Binding-site contacts:
Ligand atom O6 contacts residue ARG78 of chain 1.D at 3.1 Å (salt-bridge).
Ligand atom C6 contacts residue GLU413 of chain 1.D at 3.8 Å.
Ligand atom C1 contacts residue ARG78 of chain 1.D at 3.5 Å.
Ligand atom O6 contacts residue PRO412 of chain 1.D at 4.1 Å.
Ligand atom C2 contacts residue ARG78 of chain 1.D at 4.0 Å.
Ligand atom O6 contacts residue TRP414 of chain 1.D at 2.7 Å (h-bond).
Ligand atom O6 contacts residue VAL21 of chain 1.D at 4.3 Å.
Ligand atom C6 contacts residue VAL21 of chain 1.D at 4.5 Å (hydrophobic).
Ligand atom C2 contacts residue GLU79 of chain 1.D at 4.3 Å.
Ligand atom C3 contacts residue GLU413 of chain 1.D at 4.3 Å.
Ligand atom O1 contacts residue LYS395 of chain 1.D at 4.4 Å.
Ligand atom C1 contacts residue GLU399 of chain 1.D at 4.1 Å.
Ligand atom O3 contacts residue GLU413 of chain 1.D at 3.7 Å.
Ligand atom O1 contacts residue GLU399 of chain 1.D at 3.4 Å (salt-bridge).
Ligand atom O3 contacts residue GLU79 of chain 1.D at 2.6 Å (salt-bridge).
Ligand atom O1 contacts residue TRP414 of chain 1.D at 4.3 Å.
Ligand atom O2 contacts residue ASP76 of chain 1.D at 4.4 Å.
Ligand atom O3 contacts residue ARG78 of chain 1.D at 4.0 Å.
Ligand atom O3 contacts residue ARG78 of chain 1.D at 4.2 Å.
Ligand atom O3 contacts residue VAL21 of chain 1.D at 4.3 Å.
Ligand atom C6 contacts residue TRP414 of chain 1.D at 3.0 Å (hydrophobic).
Ligand atom C6 contacts residue ARG78 of chain 1.D at 4.2 Å.
Ligand atom O1 contacts residue PHE416 of chain 1.D at 4.4 Å.
Ligand atom C5 contacts residue TRP414 of chain 1.D at 4.4 Å (hydrophobic).
Ligand atom O5 contacts residue TRP414 of chain 1.D at 4.2 Å.
Ligand atom O6 contacts residue GLU413 of chain 1.D at 3.4 Å.
Ligand atom C5 contacts residue ARG78 of chain 1.D at 4.3 Å.
Ligand atom O4 contacts residue GLU413 of chain 1.D at 2.9 Å (salt-bridge).
Ligand atom C3 contacts residue LYS82 of chain 1.D at 4.2 Å.
Ligand atom O5 contacts residue ARG78 of chain 1.D at 3.4 Å (salt-bridge).
Ligand atom C5 contacts residue GLU413 of chain 1.D at 4.4 Å.
Ligand atom O2 contacts residue GLU79 of chain 1.D at 3.8 Å.
Ligand atom C3 contacts residue GLU79 of chain 1.D at 3.5 Å.
Ligand atom C4 contacts residue GLU413 of chain 1.D at 3.6 Å.
Ligand atom O3 contacts residue LYS82 of chain 1.D at 3.0 Å.
Ligand atom O3 contacts residue ASP76 of chain 1.D at 4.0 Å.
Ligand atom C1 contacts residue TRP414 of chain 1.D at 3.9 Å (hydrophobic).
Ligand atom O4 contacts residue GLU399 of chain 1.D at 3.8 Å.
Ligand atom O4 contacts residue LYS82 of chain 1.D at 3.8 Å.

A protein and the small-molecule ligand that binds it are described below.
Small molecule (SMILES): OC[C@H]1O[C@@](CO)(O[C@H]2O[C@H](CO)[C@@H](O)[C@H](O)[C@H]2O)[C@@H](O)[C@@H]1O

Sequence of chain 1.D:
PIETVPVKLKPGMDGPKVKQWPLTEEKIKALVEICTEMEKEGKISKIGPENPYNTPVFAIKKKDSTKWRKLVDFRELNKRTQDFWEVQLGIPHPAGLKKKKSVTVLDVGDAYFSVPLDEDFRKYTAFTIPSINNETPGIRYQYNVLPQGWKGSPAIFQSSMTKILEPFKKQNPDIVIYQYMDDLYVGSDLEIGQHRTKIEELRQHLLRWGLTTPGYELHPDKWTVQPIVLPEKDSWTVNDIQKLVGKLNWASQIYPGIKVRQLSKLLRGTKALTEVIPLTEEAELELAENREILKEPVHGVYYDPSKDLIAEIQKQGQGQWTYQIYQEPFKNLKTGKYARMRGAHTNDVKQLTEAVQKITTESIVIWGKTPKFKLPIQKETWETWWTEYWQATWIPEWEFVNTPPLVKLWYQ